Binding-site contacts:
Ligand atom O6 contacts residue NAG1 of chain 1.GA at 3.3 Å (h-bond).
Ligand atom O6 contacts residue ASN416 of chain 1.I at 4.4 Å.
Ligand atom C2 contacts residue PRO261 of chain 1.I at 4.3 Å (hydrophobic).
Ligand atom N2 contacts residue PRO261 of chain 1.I at 3.0 Å.
Ligand atom C6 contacts residue NAG1 of chain 1.GA at 4.1 Å.
Ligand atom C3 contacts residue ASN416 of chain 1.I at 3.8 Å.
Ligand atom C5 contacts residue ASN416 of chain 1.I at 3.7 Å.
Ligand atom N2 contacts residue ASN416 of chain 1.I at 2.9 Å (h-bond).
Ligand atom O6 contacts residue ASN232 of chain 1.I at 4.5 Å.
Ligand atom C8 contacts residue ASN416 of chain 1.I at 4.1 Å.
Ligand atom C8 contacts residue LEU235 of chain 1.I at 3.7 Å (hydrophobic).
Ligand atom C7 contacts residue PRO261 of chain 1.I at 2.1 Å (hydrophobic).
Ligand atom C4 contacts residue ASN416 of chain 1.I at 4.2 Å.
Ligand atom C2 contacts residue ASN416 of chain 1.I at 2.4 Å.
Ligand atom C1 contacts residue ASN416 of chain 1.I at 1.4 Å.
Ligand atom O7 contacts residue PRO261 of chain 1.I at 1.4 Å.
Ligand atom O5 contacts residue ASN416 of chain 1.I at 2.4 Å (h-bond).
Ligand atom C8 contacts residue PRO261 of chain 1.I at 3.0 Å (hydrophobic).
Ligand atom C7 contacts residue ASN416 of chain 1.I at 3.6 Å.
Ligand atom O7 contacts residue ASN416 of chain 1.I at 4.5 Å.

Sequence of chain 1.I:
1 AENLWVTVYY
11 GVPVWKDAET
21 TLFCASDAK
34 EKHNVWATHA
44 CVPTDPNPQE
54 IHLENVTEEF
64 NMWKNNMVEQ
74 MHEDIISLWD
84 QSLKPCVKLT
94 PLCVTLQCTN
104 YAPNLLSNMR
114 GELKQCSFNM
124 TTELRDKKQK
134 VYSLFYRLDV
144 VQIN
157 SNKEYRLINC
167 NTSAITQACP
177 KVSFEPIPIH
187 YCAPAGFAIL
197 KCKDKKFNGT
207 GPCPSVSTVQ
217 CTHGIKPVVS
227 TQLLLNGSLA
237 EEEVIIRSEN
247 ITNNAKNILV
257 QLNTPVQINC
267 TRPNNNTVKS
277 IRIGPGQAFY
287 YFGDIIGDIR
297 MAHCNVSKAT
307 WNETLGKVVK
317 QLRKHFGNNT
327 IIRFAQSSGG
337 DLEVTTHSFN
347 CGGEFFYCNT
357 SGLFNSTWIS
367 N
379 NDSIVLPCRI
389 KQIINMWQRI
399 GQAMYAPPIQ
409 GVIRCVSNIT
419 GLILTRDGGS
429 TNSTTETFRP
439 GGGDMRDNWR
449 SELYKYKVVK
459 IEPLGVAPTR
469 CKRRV

The small molecule below binds the protein below.
Small molecule (SMILES): CC(=O)N[C@H]1[C@H](O[C@H]2[C@H](O)[C@@H](NC(C)=O)CO[C@@H]2CO)O[C@H](CO)[C@@H](O)[C@@H]1O